The protein below binds the small molecule below.
Small molecule (SMILES): CC(=O)N[C@@H]1[C@@H](O)[C@H](O)[C@@H](CO)O[C@H]1O

Sequence of chain 1.A:
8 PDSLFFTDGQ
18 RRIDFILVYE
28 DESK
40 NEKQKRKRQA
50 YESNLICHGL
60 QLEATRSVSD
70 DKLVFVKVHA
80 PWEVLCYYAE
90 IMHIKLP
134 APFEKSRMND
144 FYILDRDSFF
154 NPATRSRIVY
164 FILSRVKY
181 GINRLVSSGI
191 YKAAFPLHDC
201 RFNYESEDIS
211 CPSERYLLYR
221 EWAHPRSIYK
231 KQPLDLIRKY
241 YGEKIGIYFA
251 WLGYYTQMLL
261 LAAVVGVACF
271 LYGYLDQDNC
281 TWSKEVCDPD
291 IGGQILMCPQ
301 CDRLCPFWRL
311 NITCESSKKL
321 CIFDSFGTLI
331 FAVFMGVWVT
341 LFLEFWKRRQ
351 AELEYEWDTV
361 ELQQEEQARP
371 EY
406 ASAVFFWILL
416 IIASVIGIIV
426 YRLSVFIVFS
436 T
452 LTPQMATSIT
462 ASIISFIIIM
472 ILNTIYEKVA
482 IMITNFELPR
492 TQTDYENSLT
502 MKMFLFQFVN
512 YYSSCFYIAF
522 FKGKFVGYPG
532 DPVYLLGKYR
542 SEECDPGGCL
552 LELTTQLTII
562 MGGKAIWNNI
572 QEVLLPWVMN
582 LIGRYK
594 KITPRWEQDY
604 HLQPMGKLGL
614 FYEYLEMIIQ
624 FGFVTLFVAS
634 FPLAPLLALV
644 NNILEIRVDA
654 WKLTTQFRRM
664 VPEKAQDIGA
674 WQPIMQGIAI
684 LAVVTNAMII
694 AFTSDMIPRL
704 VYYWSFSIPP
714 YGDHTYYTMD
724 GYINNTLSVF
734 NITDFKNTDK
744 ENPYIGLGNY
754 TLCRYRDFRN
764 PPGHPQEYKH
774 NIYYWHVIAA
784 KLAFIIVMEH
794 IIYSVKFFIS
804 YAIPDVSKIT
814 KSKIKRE

Binding-site contacts:
Ligand atom C2 contacts residue THR736 of chain 1.A at 3.3 Å.
Ligand atom C5 contacts residue ASN734 of chain 1.A at 3.5 Å.
Ligand atom C6 contacts residue LEU755 of chain 1.A at 3.4 Å (hydrophobic).
Ligand atom C8 contacts residue THR736 of chain 1.A at 3.9 Å.
Ligand atom C7 contacts residue THR736 of chain 1.A at 3.3 Å.
Ligand atom O5 contacts residue THR736 of chain 1.A at 4.0 Å.
Ligand atom N2 contacts residue THR736 of chain 1.A at 2.9 Å (h-bond).
Ligand atom O5 contacts residue ASN734 of chain 1.A at 2.1 Å (h-bond).
Ligand atom O6 contacts residue LEU755 of chain 1.A at 3.2 Å.
Ligand atom C7 contacts residue ASN734 of chain 1.A at 3.8 Å.
Ligand atom N2 contacts residue ASN734 of chain 1.A at 3.9 Å.
Ligand atom C6 contacts residue ASN734 of chain 1.A at 4.0 Å.
Ligand atom C1 contacts residue ASN734 of chain 1.A at 2.3 Å.
Ligand atom O5 contacts residue LEU755 of chain 1.A at 3.8 Å.
Ligand atom O7 contacts residue THR736 of chain 1.A at 3.9 Å.
Ligand atom C2 contacts residue ASN734 of chain 1.A at 3.6 Å.
Ligand atom C5 contacts residue LEU755 of chain 1.A at 4.3 Å (hydrophobic).
Ligand atom O7 contacts residue ASN734 of chain 1.A at 3.3 Å (h-bond).
Ligand atom C1 contacts residue THR736 of chain 1.A at 2.8 Å.